Sequence of chain 1.B:
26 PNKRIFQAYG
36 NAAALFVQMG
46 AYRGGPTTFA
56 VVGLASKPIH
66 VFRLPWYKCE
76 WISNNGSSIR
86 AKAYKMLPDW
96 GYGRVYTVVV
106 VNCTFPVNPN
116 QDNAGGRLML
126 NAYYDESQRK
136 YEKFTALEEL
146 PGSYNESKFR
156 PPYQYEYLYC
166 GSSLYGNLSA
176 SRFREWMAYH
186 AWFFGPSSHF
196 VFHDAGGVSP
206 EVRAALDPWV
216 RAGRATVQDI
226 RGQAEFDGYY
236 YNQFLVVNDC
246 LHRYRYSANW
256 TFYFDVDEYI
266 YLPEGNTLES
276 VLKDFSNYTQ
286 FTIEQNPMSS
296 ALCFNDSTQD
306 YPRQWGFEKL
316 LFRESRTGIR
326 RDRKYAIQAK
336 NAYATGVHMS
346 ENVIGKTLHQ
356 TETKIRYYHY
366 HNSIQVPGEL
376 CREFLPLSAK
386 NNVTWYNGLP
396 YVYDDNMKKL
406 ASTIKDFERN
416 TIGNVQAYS

The protein below binds the small molecule below.
Small molecule (SMILES): CC(=O)N[C@@H]1[C@@H](O)[C@H](O)[C@@H](CO)O[C@H]1O

Binding-site contacts:
Ligand atom C3 contacts residue ASN300 of chain 1.B at 3.8 Å.
Ligand atom C2 contacts residue ASN300 of chain 1.B at 2.5 Å.
Ligand atom C4 contacts residue ASN300 of chain 1.B at 4.3 Å.
Ligand atom O5 contacts residue ASN300 of chain 1.B at 2.4 Å (h-bond).
Ligand atom O7 contacts residue ASN300 of chain 1.B at 3.7 Å.
Ligand atom C5 contacts residue ASN300 of chain 1.B at 3.7 Å.
Ligand atom O7 contacts residue PHE379 of chain 1.B at 4.4 Å.
Ligand atom C7 contacts residue PHE379 of chain 1.B at 4.5 Å (hydrophobic).
Ligand atom C7 contacts residue ASN300 of chain 1.B at 3.5 Å.
Ligand atom C8 contacts residue PHE379 of chain 1.B at 3.9 Å (hydrophobic).
Ligand atom C1 contacts residue ASN300 of chain 1.B at 1.4 Å.
Ligand atom N2 contacts residue ASN300 of chain 1.B at 2.9 Å (h-bond).